Sequence of chain 1.A:
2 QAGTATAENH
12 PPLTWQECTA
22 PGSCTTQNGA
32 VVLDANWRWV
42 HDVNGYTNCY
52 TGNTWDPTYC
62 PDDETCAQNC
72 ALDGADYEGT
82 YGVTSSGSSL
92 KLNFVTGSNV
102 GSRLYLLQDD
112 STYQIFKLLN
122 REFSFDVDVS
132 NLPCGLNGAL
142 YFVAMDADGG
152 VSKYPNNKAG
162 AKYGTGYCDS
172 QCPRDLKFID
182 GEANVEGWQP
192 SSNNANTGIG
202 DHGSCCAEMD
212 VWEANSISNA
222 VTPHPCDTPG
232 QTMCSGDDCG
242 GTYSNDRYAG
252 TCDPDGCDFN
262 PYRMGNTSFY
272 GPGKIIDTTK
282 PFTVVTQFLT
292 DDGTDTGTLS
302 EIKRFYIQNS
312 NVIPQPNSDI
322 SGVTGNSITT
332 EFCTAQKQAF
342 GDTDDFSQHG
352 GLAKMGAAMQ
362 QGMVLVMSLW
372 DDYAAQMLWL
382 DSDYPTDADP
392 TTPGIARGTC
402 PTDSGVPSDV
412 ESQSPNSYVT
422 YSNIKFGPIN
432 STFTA

A protein and the small-molecule ligand that binds it are described below.
Small molecule (SMILES): OC[C@H]1O[C@@H](O[C@H]2[C@H](O)[C@@H](O)[C@H](O)O[C@@H]2CO)[C@H](O)[C@@H](O)[C@@H]1O

Binding-site contacts:
Ligand atom O2 contacts residue ASP256 of chain 1.A at 2.8 Å (salt-bridge).
Ligand atom O1 contacts residue ARG398 of chain 1.A at 3.0 Å (salt-bridge).
Ligand atom C6 contacts residue ARG398 of chain 1.A at 3.9 Å.
Ligand atom C6 contacts residue ARG264 of chain 1.A at 3.8 Å.
Ligand atom O3 contacts residue ARG248 of chain 1.A at 3.7 Å.
Ligand atom C1 contacts residue ASP343 of chain 1.A at 3.4 Å.
Ligand atom C2 contacts residue ASP256 of chain 1.A at 3.7 Å.
Ligand atom O4 contacts residue ASP256 of chain 1.A at 3.6 Å.
Ligand atom O5 contacts residue ARG248 of chain 1.A at 3.4 Å (salt-bridge).
Ligand atom C3 contacts residue TRP380 of chain 1.A at 4.1 Å (hydrophobic).
Ligand atom O5 contacts residue ARG398 of chain 1.A at 3.3 Å (salt-bridge).
Ligand atom O4 contacts residue ARG248 of chain 1.A at 4.2 Å.
Ligand atom C2 contacts residue PRO255 of chain 1.A at 3.4 Å (hydrophobic).
Ligand atom O3 contacts residue HIS225 of chain 1.A at 4.0 Å.
Ligand atom C5 contacts residue ARG264 of chain 1.A at 4.2 Å.
Ligand atom C5 contacts residue ARG248 of chain 1.A at 4.1 Å.
Ligand atom C5 contacts residue TRP380 of chain 1.A at 3.6 Å (hydrophobic).
Ligand atom C3 contacts residue ASP256 of chain 1.A at 3.6 Å.
Ligand atom C1 contacts residue ARG264 of chain 1.A at 3.9 Å.
Ligand atom C2 contacts residue ARG398 of chain 1.A at 4.2 Å.
Ligand atom C4 contacts residue ARG248 of chain 1.A at 4.2 Å.
Ligand atom O1 contacts residue ASP343 of chain 1.A at 2.9 Å (salt-bridge).
Ligand atom O6 contacts residue ARG248 of chain 1.A at 3.1 Å (salt-bridge).
Ligand atom O5 contacts residue ARG264 of chain 1.A at 3.6 Å (salt-bridge).
Ligand atom O2 contacts residue PRO255 of chain 1.A at 4.0 Å.
Ligand atom O3 contacts residue ASP256 of chain 1.A at 3.7 Å.
Ligand atom O6 contacts residue TRP380 of chain 1.A at 3.8 Å.
Ligand atom C1 contacts residue ARG398 of chain 1.A at 3.7 Å.
Ligand atom C6 contacts residue ARG248 of chain 1.A at 4.2 Å.
Ligand atom C3 contacts residue PRO255 of chain 1.A at 4.1 Å (hydrophobic).
Ligand atom C5 contacts residue ARG398 of chain 1.A at 4.1 Å.
Ligand atom O6 contacts residue ARG398 of chain 1.A at 2.9 Å (salt-bridge).
Ligand atom O1 contacts residue ARG264 of chain 1.A at 3.2 Å (salt-bridge).
Ligand atom O3 contacts residue GLN172 of chain 1.A at 3.7 Å.
Ligand atom C6 contacts residue TRP380 of chain 1.A at 3.7 Å (hydrophobic).
Ligand atom O3 contacts residue PRO255 of chain 1.A at 3.9 Å.
Ligand atom C6 contacts residue ASP259 of chain 1.A at 3.8 Å.
Ligand atom O4 contacts residue TRP380 of chain 1.A at 3.6 Å.
Ligand atom O5 contacts residue ASP343 of chain 1.A at 3.8 Å.
Ligand atom O2 contacts residue HIS225 of chain 1.A at 3.9 Å.